Sequence of chain 34.B:
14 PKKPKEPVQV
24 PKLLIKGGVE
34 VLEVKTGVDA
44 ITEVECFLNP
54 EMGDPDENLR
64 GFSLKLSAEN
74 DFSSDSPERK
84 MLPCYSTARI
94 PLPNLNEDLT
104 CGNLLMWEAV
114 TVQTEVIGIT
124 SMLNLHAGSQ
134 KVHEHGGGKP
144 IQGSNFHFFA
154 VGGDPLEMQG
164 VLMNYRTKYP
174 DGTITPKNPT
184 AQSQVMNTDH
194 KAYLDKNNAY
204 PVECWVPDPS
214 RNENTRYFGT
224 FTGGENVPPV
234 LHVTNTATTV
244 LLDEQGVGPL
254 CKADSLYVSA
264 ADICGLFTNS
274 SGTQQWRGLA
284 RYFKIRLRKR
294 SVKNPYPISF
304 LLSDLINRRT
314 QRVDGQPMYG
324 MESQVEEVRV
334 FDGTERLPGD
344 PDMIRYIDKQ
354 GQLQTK

Binding-site contacts:
Ligand atom C11 contacts residue THR276 of chain 34.B at 3.3 Å.
Ligand atom C10 contacts residue GLN278 of chain 34.B at 4.0 Å.
Ligand atom C4 contacts residue ASN272 of chain 34.B at 4.1 Å.
Ligand atom C1 contacts residue ASN272 of chain 34.B at 3.8 Å.
Ligand atom O1A contacts residue SER274 of chain 34.B at 2.6 Å (h-bond).
Ligand atom O9 contacts residue LYS68 of chain 34.B at 2.9 Å (salt-bridge).
Ligand atom C1 contacts residue LYS68 of chain 34.B at 3.6 Å.
Ligand atom O10 contacts residue LEU62 of chain 34.B at 4.0 Å.
Ligand atom O8 contacts residue GLN278 of chain 34.B at 3.5 Å (h-bond).
Ligand atom C11 contacts residue HIS138 of chain 34.A at 3.5 Å.
Ligand atom C10 contacts residue ASN272 of chain 34.B at 4.0 Å.
Ligand atom O9 contacts residue LEU67 of chain 34.B at 3.3 Å.
Ligand atom C11 contacts residue SER274 of chain 34.B at 4.0 Å.
Ligand atom C11 contacts residue PHE270 of chain 34.B at 3.8 Å (hydrophobic).
Ligand atom C11 contacts residue ASN272 of chain 34.B at 3.6 Å.
Ligand atom C11 contacts residue PHE65 of chain 34.B at 3.8 Å (hydrophobic).
Ligand atom N5 contacts residue GLN278 of chain 34.B at 3.9 Å.
Ligand atom O7 contacts residue LEU62 of chain 34.B at 3.8 Å.
Ligand atom O1A contacts residue LYS68 of chain 34.B at 2.9 Å.
Ligand atom O9 contacts residue GLN278 of chain 34.B at 4.0 Å.
Ligand atom C9 contacts residue LYS68 of chain 34.B at 3.8 Å.
Ligand atom O1B contacts residue LYS68 of chain 34.B at 3.9 Å.
Ligand atom N5 contacts residue ASN272 of chain 34.B at 3.2 Å (h-bond).
Ligand atom C9 contacts residue GLN278 of chain 34.B at 3.2 Å.
Ligand atom O1B contacts residue THR276 of chain 34.B at 3.7 Å.
Ligand atom C1 contacts residue SER274 of chain 34.B at 3.7 Å.
Ligand atom C9 contacts residue LEU67 of chain 34.B at 4.1 Å (hydrophobic).
Ligand atom C11 contacts residue LEU62 of chain 34.B at 4.1 Å (hydrophobic).
Ligand atom O10 contacts residue PHE75 of chain 34.C at 3.0 Å.
Ligand atom C11 contacts residue PHE75 of chain 34.C at 2.3 Å (hydrophobic).
Ligand atom C7 contacts residue GLN278 of chain 34.B at 3.8 Å.
Ligand atom C11 contacts residue GLN278 of chain 34.B at 3.5 Å.
Ligand atom C8 contacts residue GLN278 of chain 34.B at 3.6 Å.
Ligand atom C5 contacts residue ASN272 of chain 34.B at 4.1 Å.
Ligand atom C10 contacts residue PHE75 of chain 34.C at 3.1 Å (hydrophobic).
Ligand atom O1B contacts residue ASN272 of chain 34.B at 3.4 Å (h-bond).
Ligand atom O8 contacts residue ASN272 of chain 34.B at 3.5 Å (h-bond).
Ligand atom O8 contacts residue LYS68 of chain 34.B at 3.4 Å.
Ligand atom O1B contacts residue SER274 of chain 34.B at 4.1 Å.
Ligand atom C6 contacts residue ASN272 of chain 34.B at 3.6 Å.

Sequence of chain 34.A:
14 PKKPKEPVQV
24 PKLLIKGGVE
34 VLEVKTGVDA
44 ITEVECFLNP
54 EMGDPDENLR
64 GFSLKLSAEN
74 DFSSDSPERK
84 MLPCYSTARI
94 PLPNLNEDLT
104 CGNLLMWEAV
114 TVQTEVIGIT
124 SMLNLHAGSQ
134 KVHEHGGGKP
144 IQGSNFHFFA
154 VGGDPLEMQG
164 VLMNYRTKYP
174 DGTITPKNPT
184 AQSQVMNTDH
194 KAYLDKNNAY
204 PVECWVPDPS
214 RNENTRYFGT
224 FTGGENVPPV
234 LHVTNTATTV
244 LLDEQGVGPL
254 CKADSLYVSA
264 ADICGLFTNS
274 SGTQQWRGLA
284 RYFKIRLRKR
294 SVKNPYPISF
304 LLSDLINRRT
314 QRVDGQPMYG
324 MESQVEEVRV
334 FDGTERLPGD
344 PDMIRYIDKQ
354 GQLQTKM

Sequence of chain 34.C:
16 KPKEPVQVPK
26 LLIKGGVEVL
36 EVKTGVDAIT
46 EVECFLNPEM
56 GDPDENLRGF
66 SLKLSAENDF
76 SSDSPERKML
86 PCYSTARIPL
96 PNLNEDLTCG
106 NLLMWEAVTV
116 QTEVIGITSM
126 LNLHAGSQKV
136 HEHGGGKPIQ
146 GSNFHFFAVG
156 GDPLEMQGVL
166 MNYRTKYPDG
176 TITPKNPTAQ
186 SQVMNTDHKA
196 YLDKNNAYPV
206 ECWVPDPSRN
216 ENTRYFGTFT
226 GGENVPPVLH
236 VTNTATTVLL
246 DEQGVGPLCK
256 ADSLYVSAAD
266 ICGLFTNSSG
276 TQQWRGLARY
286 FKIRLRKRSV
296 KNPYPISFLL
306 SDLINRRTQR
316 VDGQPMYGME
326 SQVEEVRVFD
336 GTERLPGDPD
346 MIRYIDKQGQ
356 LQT

This small molecule binds to this protein.
Small molecule (SMILES): CC(=O)N[C@H]1[C@H]([C@H](O)[C@H](O)CO)O[C@@](O[C@H](CO)[C@@H](O)[C@@H]2O[C@@H](C(=O)O)C[C@H](O)[C@H]2NC(C)=O)(C(=O)O)C[C@@H]1O